Sequence of chain 1.D:
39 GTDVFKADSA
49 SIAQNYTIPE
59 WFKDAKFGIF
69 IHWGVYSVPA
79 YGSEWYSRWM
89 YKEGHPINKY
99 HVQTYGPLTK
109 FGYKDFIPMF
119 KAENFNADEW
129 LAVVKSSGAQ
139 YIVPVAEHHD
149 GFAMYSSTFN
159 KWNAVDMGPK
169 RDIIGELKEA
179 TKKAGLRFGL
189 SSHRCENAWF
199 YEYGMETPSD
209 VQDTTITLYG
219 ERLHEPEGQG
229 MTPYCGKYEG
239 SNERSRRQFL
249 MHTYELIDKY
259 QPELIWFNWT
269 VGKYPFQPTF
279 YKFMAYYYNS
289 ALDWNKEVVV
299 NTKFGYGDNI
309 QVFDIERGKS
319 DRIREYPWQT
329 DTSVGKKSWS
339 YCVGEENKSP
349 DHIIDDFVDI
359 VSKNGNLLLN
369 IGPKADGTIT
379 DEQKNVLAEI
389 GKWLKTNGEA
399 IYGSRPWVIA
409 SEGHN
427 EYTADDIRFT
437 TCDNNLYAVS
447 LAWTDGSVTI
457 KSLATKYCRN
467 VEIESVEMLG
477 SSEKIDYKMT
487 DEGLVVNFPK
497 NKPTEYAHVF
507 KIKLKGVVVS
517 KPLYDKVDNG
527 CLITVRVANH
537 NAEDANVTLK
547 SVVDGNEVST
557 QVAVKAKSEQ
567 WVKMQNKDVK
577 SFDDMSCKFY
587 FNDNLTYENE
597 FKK

A protein and the small-molecule ligand that binds it are described below.
Small molecule (SMILES): O=[N+]([O-])c1ccc(O[C@@H]2O[C@@H](CO)[C@@H](O)[C@@H](O)[C@@H]2O)cc1

Binding-site contacts:
Ligand atom O3 contacts residue HIS70 of chain 1.D at 3.8 Å.
Ligand atom C6 contacts residue TRP337 of chain 1.D at 3.7 Å (hydrophobic).
Ligand atom O2' contacts residue MET229 of chain 1.D at 3.2 Å.
Ligand atom O4 contacts residue ASN266 of chain 1.D at 3.9 Å.
Ligand atom C1' contacts residue GLU314 of chain 1.D at 4.0 Å.
Ligand atom C6' contacts residue TRP83 of chain 1.D at 3.7 Å (hydrophobic).
Ligand atom O3 contacts residue GLU82 of chain 1.D at 2.8 Å (salt-bridge).
Ligand atom O4 contacts residue HIS191 of chain 1.D at 3.4 Å.
Ligand atom C3' contacts residue MET229 of chain 1.D at 4.0 Å (hydrophobic).
Ligand atom O6 contacts residue ASP329 of chain 1.D at 4.1 Å.
Ligand atom C5 contacts residue TRP337 of chain 1.D at 4.1 Å (hydrophobic).
Ligand atom C1' contacts residue TRP267 of chain 1.D at 4.1 Å (hydrophobic).
Ligand atom C4 contacts residue TRP337 of chain 1.D at 3.9 Å (hydrophobic).
Ligand atom C4 contacts residue HIS70 of chain 1.D at 3.8 Å.
Ligand atom C6 contacts residue TRP264 of chain 1.D at 4.0 Å (hydrophobic).
Ligand atom C2' contacts residue GLU314 of chain 1.D at 3.2 Å.
Ligand atom O5 contacts residue GLU314 of chain 1.D at 4.1 Å.
Ligand atom O2 contacts residue HIS147 of chain 1.D at 3.1 Å (h-bond).
Ligand atom C3' contacts residue TRP267 of chain 1.D at 3.9 Å (hydrophobic).
Ligand atom C2 contacts residue ASN266 of chain 1.D at 3.3 Å.
Ligand atom O4 contacts residue HIS70 of chain 1.D at 3.0 Å (h-bond).
Ligand atom C6 contacts residue GLU314 of chain 1.D at 3.7 Å.
Ligand atom O6 contacts residue GLU314 of chain 1.D at 3.0 Å.
Ligand atom C2 contacts residue HIS147 of chain 1.D at 3.8 Å.
Ligand atom O6 contacts residue LYS301 of chain 1.D at 3.6 Å (salt-bridge).
Ligand atom C3' contacts residue GLU314 of chain 1.D at 3.9 Å.
Ligand atom O4 contacts residue TRP264 of chain 1.D at 4.0 Å.
Ligand atom O6 contacts residue TRP264 of chain 1.D at 3.9 Å.
Ligand atom C5' contacts residue TRP83 of chain 1.D at 3.8 Å (hydrophobic).
Ligand atom O3 contacts residue HIS146 of chain 1.D at 3.2 Å (h-bond).
Ligand atom O5 contacts residue ASN266 of chain 1.D at 3.2 Å (h-bond).
Ligand atom C1 contacts residue ASN266 of chain 1.D at 3.2 Å.
Ligand atom C2' contacts residue ASN266 of chain 1.D at 4.1 Å.
Ligand atom O4 contacts residue HIS146 of chain 1.D at 4.1 Å.
Ligand atom C3 contacts residue GLU82 of chain 1.D at 3.8 Å.
Ligand atom O1 contacts residue GLU314 of chain 1.D at 3.9 Å.
Ligand atom O2 contacts residue TRP83 of chain 1.D at 2.9 Å (h-bond).
Ligand atom C5 contacts residue GLU314 of chain 1.D at 3.4 Å.
Ligand atom O2 contacts residue ASN266 of chain 1.D at 4.0 Å.
Ligand atom C2' contacts residue TRP267 of chain 1.D at 4.0 Å (hydrophobic).